Sequence of chain 1.B:
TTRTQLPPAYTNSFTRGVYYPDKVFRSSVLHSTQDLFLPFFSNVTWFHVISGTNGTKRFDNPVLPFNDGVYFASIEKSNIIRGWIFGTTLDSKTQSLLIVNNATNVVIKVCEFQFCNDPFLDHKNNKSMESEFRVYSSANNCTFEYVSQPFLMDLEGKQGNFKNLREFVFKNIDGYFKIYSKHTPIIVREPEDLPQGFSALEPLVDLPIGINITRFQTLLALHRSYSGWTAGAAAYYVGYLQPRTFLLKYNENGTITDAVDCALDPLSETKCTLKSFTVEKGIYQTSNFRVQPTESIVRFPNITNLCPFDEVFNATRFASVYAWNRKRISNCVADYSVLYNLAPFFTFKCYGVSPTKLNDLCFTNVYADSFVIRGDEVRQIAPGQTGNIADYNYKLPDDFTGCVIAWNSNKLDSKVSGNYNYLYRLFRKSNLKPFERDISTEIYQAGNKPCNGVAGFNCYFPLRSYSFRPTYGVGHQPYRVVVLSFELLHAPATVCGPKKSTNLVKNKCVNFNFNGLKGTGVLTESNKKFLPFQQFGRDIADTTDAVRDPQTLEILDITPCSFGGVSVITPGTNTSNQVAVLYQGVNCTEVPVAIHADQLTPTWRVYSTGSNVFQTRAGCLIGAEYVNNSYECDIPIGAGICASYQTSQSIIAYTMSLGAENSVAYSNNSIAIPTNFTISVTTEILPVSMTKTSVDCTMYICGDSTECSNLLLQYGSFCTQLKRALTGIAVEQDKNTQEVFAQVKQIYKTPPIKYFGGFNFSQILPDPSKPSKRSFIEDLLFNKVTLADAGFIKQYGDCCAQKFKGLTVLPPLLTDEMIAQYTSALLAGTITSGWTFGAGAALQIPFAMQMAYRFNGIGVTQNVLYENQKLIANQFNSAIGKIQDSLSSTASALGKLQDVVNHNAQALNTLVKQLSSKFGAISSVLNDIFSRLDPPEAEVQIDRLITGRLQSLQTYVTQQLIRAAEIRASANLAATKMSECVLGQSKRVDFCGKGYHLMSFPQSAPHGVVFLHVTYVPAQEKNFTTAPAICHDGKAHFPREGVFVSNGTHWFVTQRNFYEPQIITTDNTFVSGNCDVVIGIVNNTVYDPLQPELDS

Binding-site contacts:
Ligand atom C5 contacts residue ASN1131 of chain 1.B at 3.7 Å.
Ligand atom C3 contacts residue ASN1131 of chain 1.B at 3.8 Å.
Ligand atom O7 contacts residue ASN1131 of chain 1.B at 4.2 Å.
Ligand atom C7 contacts residue ASN1131 of chain 1.B at 3.8 Å.
Ligand atom C4 contacts residue ASN1131 of chain 1.B at 4.2 Å.
Ligand atom O5 contacts residue ASN1131 of chain 1.B at 2.4 Å (h-bond).
Ligand atom N2 contacts residue ASN1131 of chain 1.B at 2.9 Å (h-bond).
Ligand atom C2 contacts residue ASN1131 of chain 1.B at 2.5 Å.
Ligand atom C1 contacts residue ASN1131 of chain 1.B at 1.4 Å.

The protein below binds the small molecule below.
Small molecule (SMILES): CC(=O)N[C@H]1[C@H](O[C@H]2[C@H](O)[C@@H](NC(C)=O)CO[C@@H]2CO)O[C@H](CO)[C@@H](O[C@@H]2O[C@H](CO)[C@@H](O)[C@H](O)[C@@H]2O)[C@@H]1O